A protein and the small-molecule ligand that binds it are described below.
Small molecule (SMILES): NC(=O)Cc1c[nH]c2ccccc12

Sequence of chain 1.A:
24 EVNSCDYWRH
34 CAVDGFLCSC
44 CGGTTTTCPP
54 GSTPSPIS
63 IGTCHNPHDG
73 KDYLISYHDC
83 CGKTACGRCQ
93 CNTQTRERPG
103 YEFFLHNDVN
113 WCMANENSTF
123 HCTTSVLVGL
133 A

Sequence of chain 1.D:
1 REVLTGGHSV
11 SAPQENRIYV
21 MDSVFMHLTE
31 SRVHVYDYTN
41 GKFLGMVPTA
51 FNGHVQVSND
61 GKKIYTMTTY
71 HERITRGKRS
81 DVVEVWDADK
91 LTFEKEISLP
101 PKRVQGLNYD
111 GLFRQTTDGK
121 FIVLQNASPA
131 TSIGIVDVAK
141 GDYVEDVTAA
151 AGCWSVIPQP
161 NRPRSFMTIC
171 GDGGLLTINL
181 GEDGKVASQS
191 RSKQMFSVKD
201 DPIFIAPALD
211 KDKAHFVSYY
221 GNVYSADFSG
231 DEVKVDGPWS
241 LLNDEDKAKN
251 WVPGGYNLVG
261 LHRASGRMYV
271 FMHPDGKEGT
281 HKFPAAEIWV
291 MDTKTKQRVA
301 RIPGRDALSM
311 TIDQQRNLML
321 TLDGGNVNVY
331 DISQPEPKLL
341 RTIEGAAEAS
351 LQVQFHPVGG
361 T

Binding-site contacts:
Ligand atom CB contacts residue ASP37 of chain 1.A at 2.9 Å.
Ligand atom CG contacts residue ASP37 of chain 1.A at 3.5 Å.
Ligand atom O1 contacts residue TRQ62 of chain 1.A at 2.9 Å.
Ligand atom CD1 contacts residue PHE25 of chain 1.D at 4.0 Å (hydrophobic).
Ligand atom O1 contacts residue PHE122 of chain 1.A at 3.2 Å.
Ligand atom CA contacts residue ASP37 of chain 1.A at 2.8 Å.
Ligand atom N contacts residue ASP37 of chain 1.A at 3.2 Å (salt-bridge).
Ligand atom N contacts residue VAL111 of chain 1.A at 3.4 Å (h-bond).
Ligand atom CB contacts residue PHE122 of chain 1.A at 3.2 Å (hydrophobic).
Ligand atom CH2 contacts residue GLY106 of chain 1.D at 4.0 Å.
Ligand atom CZ3 contacts residue LEU28 of chain 1.D at 3.7 Å (hydrophobic).
Ligand atom CH2 contacts residue LEU28 of chain 1.D at 3.9 Å (hydrophobic).
Ligand atom CB contacts residue TRQ62 of chain 1.A at 4.0 Å.
Ligand atom CZ3 contacts residue ASN112 of chain 1.A at 3.4 Å.
Ligand atom O1 contacts residue ASP37 of chain 1.A at 3.0 Å (salt-bridge).
Ligand atom CZ2 contacts residue LEU107 of chain 1.D at 4.1 Å (hydrophobic).
Ligand atom N contacts residue TRQ62 of chain 1.A at 1.4 Å.
Ligand atom NE1 contacts residue LEU107 of chain 1.D at 4.0 Å.
Ligand atom CE3 contacts residue ASN112 of chain 1.A at 3.7 Å.
Ligand atom CB contacts residue GLY38 of chain 1.A at 4.1 Å.
Ligand atom N contacts residue ASN109 of chain 1.A at 4.0 Å.
Ligand atom CE2 contacts residue PHE25 of chain 1.D at 3.6 Å (hydrophobic).
Ligand atom CD1 contacts residue ASP37 of chain 1.A at 3.2 Å.
Ligand atom CE3 contacts residue PHE122 of chain 1.A at 3.7 Å (hydrophobic).
Ligand atom CZ2 contacts residue PHE25 of chain 1.D at 4.0 Å (hydrophobic).
Ligand atom CA contacts residue ASP81 of chain 1.A at 3.5 Å.
Ligand atom CD1 contacts residue ASN109 of chain 1.A at 3.8 Å.
Ligand atom O1 contacts residue ASP81 of chain 1.A at 2.6 Å (salt-bridge).
Ligand atom CG contacts residue PHE25 of chain 1.D at 3.7 Å (hydrophobic).
Ligand atom CE3 contacts residue PHE25 of chain 1.D at 3.9 Å (hydrophobic).
Ligand atom N contacts residue ASP81 of chain 1.A at 3.9 Å.
Ligand atom NE1 contacts residue ASN109 of chain 1.A at 4.0 Å.
Ligand atom NE1 contacts residue PHE25 of chain 1.D at 4.0 Å.
Ligand atom O1 contacts residue THR125 of chain 1.A at 2.9 Å.
Ligand atom CZ2 contacts residue GLY106 of chain 1.D at 3.8 Å.
Ligand atom CH2 contacts residue ASN112 of chain 1.A at 3.9 Å.
Ligand atom CA contacts residue TRQ62 of chain 1.A at 2.6 Å.
Ligand atom CA contacts residue PHE122 of chain 1.A at 3.5 Å (hydrophobic).
Ligand atom CD2 contacts residue PHE25 of chain 1.D at 3.6 Å (hydrophobic).
Ligand atom NE1 contacts residue ASP37 of chain 1.A at 3.3 Å (salt-bridge).